This small molecule binds to this protein.
Small molecule (SMILES): O=c1[nH]c(=O)n([C@@H]2O[C@H](COP(=O)(O)O)[C@@H](O)[C@H]2O)cc1F

Sequence of chain 1.E:
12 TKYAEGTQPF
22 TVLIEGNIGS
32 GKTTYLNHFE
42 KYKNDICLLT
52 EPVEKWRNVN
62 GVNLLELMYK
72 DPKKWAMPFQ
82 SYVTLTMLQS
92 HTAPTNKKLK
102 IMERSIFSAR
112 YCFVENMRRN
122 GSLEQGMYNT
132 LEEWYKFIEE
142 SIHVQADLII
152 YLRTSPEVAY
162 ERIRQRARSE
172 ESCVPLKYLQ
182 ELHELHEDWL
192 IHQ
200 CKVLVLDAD

Binding-site contacts:
Ligand atom C3' contacts residue GLU172 of chain 1.E at 3.8 Å.
Ligand atom C3' contacts residue ILE29 of chain 1.E at 3.8 Å (hydrophobic).
Ligand atom O3' contacts residue TYR70 of chain 1.E at 2.7 Å (h-bond).
Ligand atom C6 contacts residue ARG105 of chain 1.E at 3.6 Å.
Ligand atom C6 contacts residue GLU52 of chain 1.E at 3.8 Å.
Ligand atom C6 contacts residue PHE114 of chain 1.E at 4.0 Å (hydrophobic).
Ligand atom C2 contacts residue PHE114 of chain 1.E at 3.8 Å (hydrophobic).
Ligand atom O3' contacts residue GLU172 of chain 1.E at 2.7 Å.
Ligand atom O5' contacts residue ARG105 of chain 1.E at 3.6 Å.
Ligand atom C4 contacts residue GLN81 of chain 1.E at 3.5 Å.
Ligand atom O4 contacts residue ALA110 of chain 1.E at 3.9 Å.
Ligand atom O4 contacts residue VAL84 of chain 1.E at 3.6 Å.
Ligand atom O4' contacts residue LEU66 of chain 1.E at 3.7 Å.
Ligand atom O2 contacts residue PHE80 of chain 1.E at 3.2 Å.
Ligand atom F5 contacts residue PHE114 of chain 1.E at 3.8 Å.
Ligand atom F5 contacts residue GLU52 of chain 1.E at 3.3 Å.
Ligand atom C2 contacts residue PHE80 of chain 1.E at 3.5 Å (hydrophobic).
Ligand atom O4' contacts residue TRP57 of chain 1.E at 3.8 Å.
Ligand atom N3 contacts residue GLN81 of chain 1.E at 2.8 Å (h-bond).
Ligand atom O5' contacts residue GLU52 of chain 1.E at 2.0 Å (salt-bridge).
Ligand atom C5 contacts residue TRP57 of chain 1.E at 3.9 Å (hydrophobic).
Ligand atom C4 contacts residue PHE114 of chain 1.E at 3.4 Å (hydrophobic).
Ligand atom C2' contacts residue ILE29 of chain 1.E at 3.5 Å (hydrophobic).
Ligand atom C5 contacts residue PHE114 of chain 1.E at 3.7 Å (hydrophobic).
Ligand atom C6 contacts residue TRP57 of chain 1.E at 3.7 Å (hydrophobic).
Ligand atom F5 contacts residue ARG105 of chain 1.E at 3.8 Å.
Ligand atom O4 contacts residue PHE114 of chain 1.E at 3.5 Å.
Ligand atom C2 contacts residue GLN81 of chain 1.E at 3.8 Å.
Ligand atom N3 contacts residue PHE114 of chain 1.E at 3.5 Å.
Ligand atom O5' contacts residue TRP57 of chain 1.E at 3.9 Å.
Ligand atom C1' contacts residue TYR70 of chain 1.E at 3.6 Å (hydrophobic).
Ligand atom C5' contacts residue GLU52 of chain 1.E at 3.2 Å.
Ligand atom N3 contacts residue PHE80 of chain 1.E at 3.6 Å.
Ligand atom F5 contacts residue TRP57 of chain 1.E at 3.7 Å.
Ligand atom C2' contacts residue TYR70 of chain 1.E at 3.0 Å (hydrophobic).
Ligand atom O2 contacts residue GLN81 of chain 1.E at 3.9 Å.
Ligand atom O4 contacts residue GLN81 of chain 1.E at 3.2 Å (h-bond).
Ligand atom C5' contacts residue ARG105 of chain 1.E at 3.3 Å.
Ligand atom C3' contacts residue TYR70 of chain 1.E at 3.4 Å (hydrophobic).
Ligand atom O2 contacts residue MET69 of chain 1.E at 3.1 Å.